Sequence of chain 1.B:
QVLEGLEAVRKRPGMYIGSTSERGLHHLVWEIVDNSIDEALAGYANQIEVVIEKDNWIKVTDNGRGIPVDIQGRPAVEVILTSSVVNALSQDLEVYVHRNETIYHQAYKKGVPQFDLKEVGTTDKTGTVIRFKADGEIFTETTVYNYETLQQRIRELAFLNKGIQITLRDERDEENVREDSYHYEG

Binding-site contacts:
Ligand atom C10 contacts residue ARG85 of chain 1.B at 3.7 Å.
Ligand atom C9 contacts residue GLU59 of chain 1.B at 3.8 Å.
Ligand atom C6 contacts residue ILE87 of chain 1.B at 3.6 Å (hydrophobic).
Ligand atom C14 contacts residue ARG122 of chain 1.B at 3.4 Å.
Ligand atom O contacts residue ILE52 of chain 1.B at 3.8 Å.
Ligand atom N5 contacts residue GLY86 of chain 1.B at 4.0 Å.
Ligand atom C4 contacts residue ILE87 of chain 1.B at 3.6 Å (hydrophobic).
Ligand atom C3 contacts residue ILE87 of chain 1.B at 3.5 Å (hydrophobic).
Ligand atom N5 contacts residue ARG122 of chain 1.B at 3.0 Å (salt-bridge).
Ligand atom C13 contacts residue ARG85 of chain 1.B at 3.4 Å.
Ligand atom C3 contacts residue ASN55 of chain 1.B at 4.0 Å.
Ligand atom N1 contacts residue ASN55 of chain 1.B at 3.4 Å.
Ligand atom S contacts residue GLY86 of chain 1.B at 3.7 Å.
Ligand atom N3 contacts residue ASP82 of chain 1.B at 2.8 Å (salt-bridge).
Ligand atom C9 contacts residue PRO88 of chain 1.B at 3.7 Å (hydrophobic).
Ligand atom C14 contacts residue ARG85 of chain 1.B at 3.6 Å.
Ligand atom C2 contacts residue ASP82 of chain 1.B at 3.9 Å.
Ligand atom O contacts residue ASN55 of chain 1.B at 3.0 Å (h-bond).
Ligand atom N3 contacts residue THR151 of chain 1.B at 3.8 Å.
Ligand atom C14 contacts residue GLY86 of chain 1.B at 3.2 Å.
Ligand atom N2 contacts residue ASP82 of chain 1.B at 3.4 Å (salt-bridge).
Ligand atom N5 contacts residue PRO88 of chain 1.B at 3.9 Å.
Ligand atom C10 contacts residue PRO88 of chain 1.B at 3.6 Å (hydrophobic).
Ligand atom C4 contacts residue ASN55 of chain 1.B at 3.9 Å.
Ligand atom S contacts residue ILE87 of chain 1.B at 3.9 Å.
Ligand atom C7 contacts residue ILE87 of chain 1.B at 3.9 Å (hydrophobic).
Ligand atom N2 contacts residue THR151 of chain 1.B at 3.7 Å.
Ligand atom C5 contacts residue ASN55 of chain 1.B at 3.4 Å.
Ligand atom C13 contacts residue PRO88 of chain 1.B at 4.0 Å (hydrophobic).
Ligand atom N5 contacts residue ARG85 of chain 1.B at 3.5 Å (salt-bridge).
Ligand atom C5 contacts residue ILE87 of chain 1.B at 3.8 Å (hydrophobic).
Ligand atom C11 contacts residue ARG85 of chain 1.B at 3.6 Å.
Ligand atom C12 contacts residue ARG85 of chain 1.B at 3.5 Å.
Ligand atom C2 contacts residue ASN55 of chain 1.B at 3.8 Å.
Ligand atom C11 contacts residue PRO88 of chain 1.B at 4.0 Å (hydrophobic).
Ligand atom O contacts residue ILE153 of chain 1.B at 3.7 Å.
Ligand atom C1 contacts residue ASN55 of chain 1.B at 3.2 Å.
Ligand atom S contacts residue GLU59 of chain 1.B at 3.6 Å (salt-bridge).
Ligand atom C13 contacts residue ARG122 of chain 1.B at 4.0 Å.
Ligand atom C14 contacts residue PRO88 of chain 1.B at 3.6 Å (hydrophobic).

A protein and the small-molecule ligand that binds it are described below.
Small molecule (SMILES): O=c1ccc2c(-c3cnc(-c4cccnc4)s3)[nH]nc2[nH]1